Sequence of chain 5.A:
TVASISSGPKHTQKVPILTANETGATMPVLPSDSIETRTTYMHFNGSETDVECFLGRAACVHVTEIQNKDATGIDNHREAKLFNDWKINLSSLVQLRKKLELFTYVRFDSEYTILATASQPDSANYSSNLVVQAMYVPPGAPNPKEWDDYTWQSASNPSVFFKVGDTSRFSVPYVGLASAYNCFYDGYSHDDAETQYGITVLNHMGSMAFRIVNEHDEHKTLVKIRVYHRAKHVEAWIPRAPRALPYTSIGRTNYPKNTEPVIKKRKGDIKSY

Sequence of chain 5.C:
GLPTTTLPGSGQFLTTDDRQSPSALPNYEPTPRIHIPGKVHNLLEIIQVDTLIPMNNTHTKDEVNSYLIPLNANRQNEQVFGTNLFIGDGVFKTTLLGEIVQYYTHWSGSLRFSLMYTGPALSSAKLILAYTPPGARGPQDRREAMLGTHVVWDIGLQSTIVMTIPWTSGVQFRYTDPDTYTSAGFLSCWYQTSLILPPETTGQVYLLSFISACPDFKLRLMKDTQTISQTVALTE

Binding-site contacts:
Ligand atom CM1 contacts residue SER175 of chain 5.A at 3.9 Å.
Ligand atom C3B contacts residue TYR152 of chain 5.A at 3.6 Å (hydrophobic).
Ligand atom CM1 contacts residue LEU14 of chain 1.C at 3.3 Å (hydrophobic).
Ligand atom C5B contacts residue PHE186 of chain 5.A at 3.9 Å (hydrophobic).
Ligand atom CM1 contacts residue PRO174 of chain 5.A at 3.8 Å (hydrophobic).
Ligand atom N3A contacts residue PRO174 of chain 5.A at 3.9 Å.
Ligand atom C6B contacts residue MET224 of chain 5.A at 3.6 Å (hydrophobic).
Ligand atom C2A contacts residue PHE186 of chain 5.A at 3.6 Å (hydrophobic).
Ligand atom C5 contacts residue LEU106 of chain 5.A at 3.8 Å (hydrophobic).
Ligand atom C4C contacts residue VAL191 of chain 5.A at 3.3 Å (hydrophobic).
Ligand atom C1C contacts residue LEU106 of chain 5.A at 3.6 Å (hydrophobic).
Ligand atom C4 contacts residue LEU106 of chain 5.A at 3.6 Å (hydrophobic).
Ligand atom C1B contacts residue ILE104 of chain 5.A at 4.0 Å (hydrophobic).
Ligand atom N2 contacts residue ASN219 of chain 5.A at 3.0 Å (h-bond).
Ligand atom C1B contacts residue VAL188 of chain 5.A at 3.7 Å (hydrophobic).
Ligand atom C3 contacts residue ASN219 of chain 5.A at 3.9 Å.
Ligand atom CM1 contacts residue VAL176 of chain 5.A at 3.4 Å (hydrophobic).
Ligand atom C6B contacts residue ILE104 of chain 5.A at 3.6 Å (hydrophobic).
Ligand atom O1A contacts residue PHE186 of chain 5.A at 3.2 Å.
Ligand atom C3C contacts residue TYR128 of chain 5.A at 3.3 Å (hydrophobic).
Ligand atom C4C contacts residue TYR197 of chain 5.A at 4.0 Å (hydrophobic).
Ligand atom C4A contacts residue PRO174 of chain 5.A at 3.4 Å (hydrophobic).
Ligand atom C5C contacts residue VAL191 of chain 5.A at 3.8 Å (hydrophobic).
Ligand atom N3A contacts residue TYR152 of chain 5.A at 3.6 Å.
Ligand atom C4 contacts residue TYR197 of chain 5.A at 3.9 Å (hydrophobic).
Ligand atom C2C contacts residue TYR197 of chain 5.A at 3.8 Å (hydrophobic).
Ligand atom C2B contacts residue VAL188 of chain 5.A at 3.3 Å (hydrophobic).
Ligand atom C1B contacts residue TYR128 of chain 5.A at 3.7 Å (hydrophobic).
Ligand atom C4B contacts residue PHE186 of chain 5.A at 3.9 Å (hydrophobic).
Ligand atom O1B contacts residue TYR128 of chain 5.A at 3.4 Å (h-bond).
Ligand atom C4B contacts residue TYR152 of chain 5.A at 4.0 Å (hydrophobic).
Ligand atom C5A contacts residue VAL176 of chain 5.A at 3.8 Å (hydrophobic).
Ligand atom O1 contacts residue ASN219 of chain 5.A at 3.9 Å.
Ligand atom C5A contacts residue PHE186 of chain 5.A at 3.7 Å (hydrophobic).
Ligand atom N3A contacts residue ALA24 of chain 5.C at 3.9 Å.
Ligand atom C5B contacts residue MET224 of chain 5.A at 3.2 Å (hydrophobic).
Ligand atom C2A contacts residue TYR152 of chain 5.A at 3.8 Å (hydrophobic).
Ligand atom C4 contacts residue PHE124 of chain 5.A at 3.9 Å (hydrophobic).
Ligand atom C6B contacts residue TYR128 of chain 5.A at 3.4 Å (hydrophobic).
Ligand atom C3B contacts residue VAL188 of chain 5.A at 3.5 Å (hydrophobic).

A protein and the small-molecule ligand that binds it are described below.
Small molecule (SMILES): Cc1cc(CCCCCOc2ccc(C3=N[C@@H](C)CO3)cc2)on1

Sequence of chain 1.C:
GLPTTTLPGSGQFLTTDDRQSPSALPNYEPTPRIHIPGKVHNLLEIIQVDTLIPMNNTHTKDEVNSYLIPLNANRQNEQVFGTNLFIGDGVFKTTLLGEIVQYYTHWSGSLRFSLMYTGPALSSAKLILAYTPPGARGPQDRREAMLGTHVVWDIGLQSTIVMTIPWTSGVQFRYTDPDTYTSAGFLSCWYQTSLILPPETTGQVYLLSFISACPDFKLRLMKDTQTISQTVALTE